A small-molecule ligand and the protein it binds are described below.
Small molecule (SMILES): COC(=O)N[C@H](C(=O)N[C@@H](Cc1ccccc1)[C@@H](O)C[C@H](Cc1ccccc1)NC(=O)O[C@H]1CO[C@H]2OCC[C@H]21)C(C)(C)C

Binding-site contacts:
Ligand atom C35 contacts residue ILE50 of chain 1.B at 3.5 Å (hydrophobic).
Ligand atom C40 contacts residue ASP29 of chain 1.B at 3.5 Å.
Ligand atom N01 contacts residue GLY27 of chain 1.B at 3.0 Å (h-bond).
Ligand atom O21 contacts residue ALA28 of chain 1.B at 3.6 Å.
Ligand atom O32 contacts residue GLY48 of chain 1.A at 3.4 Å (h-bond).
Ligand atom C11 contacts residue ASP25 of chain 1.B at 3.0 Å.
Ligand atom C44 contacts residue GLY48 of chain 1.B at 2.9 Å.
Ligand atom O33 contacts residue ALA28 of chain 1.A at 3.5 Å.
Ligand atom C03 contacts residue ASP25 of chain 1.A at 2.9 Å.
Ligand atom C37 contacts residue ASP29 of chain 1.A at 3.2 Å.
Ligand atom C37 contacts residue ARG8 of chain 1.B at 3.4 Å.
Ligand atom O42 contacts residue ASP29 of chain 1.B at 2.8 Å (salt-bridge).
Ligand atom O10 contacts residue ASP25 of chain 1.A at 2.7 Å (salt-bridge).
Ligand atom C25 contacts residue GLY49 of chain 1.B at 3.4 Å.
Ligand atom C36 contacts residue ILE50 of chain 1.B at 3.5 Å (hydrophobic).
Ligand atom C16 contacts residue PRO81 of chain 1.B at 3.6 Å (hydrophobic).
Ligand atom O20 contacts residue GLY49 of chain 1.B at 3.6 Å.
Ligand atom C35 contacts residue GLY48 of chain 1.A at 3.6 Å.
Ligand atom O33 contacts residue GLY27 of chain 1.A at 3.5 Å (h-bond).
Ligand atom O10 contacts residue GLY27 of chain 1.A at 3.5 Å.
Ligand atom C41 contacts residue GLY48 of chain 1.B at 3.1 Å.
Ligand atom C05 contacts residue ASP25 of chain 1.A at 3.4 Å.
Ligand atom N29 contacts residue GLY48 of chain 1.A at 2.9 Å (h-bond).
Ligand atom O39 contacts residue ASP29 of chain 1.B at 3.2 Å (salt-bridge).
Ligand atom C24 contacts residue GLY49 of chain 1.B at 3.6 Å.
Ligand atom C14 contacts residue ILE50 of chain 1.A at 3.7 Å (hydrophobic).
Ligand atom C36 contacts residue ILE84 of chain 1.A at 3.6 Å (hydrophobic).
Ligand atom C25 contacts residue PRO81 of chain 1.A at 3.6 Å (hydrophobic).
Ligand atom N07 contacts residue GLY27 of chain 1.A at 3.2 Å (h-bond).
Ligand atom C05 contacts residue ASP25 of chain 1.B at 3.3 Å.
Ligand atom C18 contacts residue GLY27 of chain 1.A at 3.4 Å.
Ligand atom O39 contacts residue ALA28 of chain 1.B at 3.6 Å.
Ligand atom C15 contacts residue PRO81 of chain 1.B at 3.3 Å (hydrophobic).
Ligand atom O33 contacts residue ASP29 of chain 1.A at 2.9 Å (salt-bridge).
Ligand atom C24 contacts residue ILE50 of chain 1.B at 3.5 Å (hydrophobic).
Ligand atom C15 contacts residue ILE50 of chain 1.A at 3.5 Å (hydrophobic).
Ligand atom O39 contacts residue ASP30 of chain 1.B at 3.1 Å (salt-bridge).
Ligand atom O12 contacts residue GLY49 of chain 1.A at 3.3 Å.
Ligand atom O10 contacts residue ASP25 of chain 1.B at 2.4 Å (salt-bridge).
Ligand atom C15 contacts residue GLY49 of chain 1.A at 3.5 Å.

Sequence of chain 1.B:
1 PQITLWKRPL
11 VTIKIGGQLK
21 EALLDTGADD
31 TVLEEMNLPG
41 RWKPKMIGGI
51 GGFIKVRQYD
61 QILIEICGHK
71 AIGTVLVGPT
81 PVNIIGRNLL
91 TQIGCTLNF

Sequence of chain 1.A:
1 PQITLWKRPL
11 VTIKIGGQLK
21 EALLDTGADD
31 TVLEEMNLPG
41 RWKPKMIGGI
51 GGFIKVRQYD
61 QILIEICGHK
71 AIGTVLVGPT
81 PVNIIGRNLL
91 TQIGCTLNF